Binding-site contacts:
Ligand atom N6 contacts residue PRO430 of chain 1.IA at 4.1 Å.
Ligand atom N6 contacts residue ASN408 of chain 1.IA at 3.9 Å.
Ligand atom N7 contacts residue ASN426 of chain 1.JA at 3.5 Å (h-bond).
Ligand atom O2P contacts residue ASP425 of chain 1.JA at 3.2 Å (salt-bridge).
Ligand atom N3 contacts residue PRO430 of chain 1.IA at 4.1 Å.
Ligand atom N1 contacts residue PRO430 of chain 1.IA at 3.5 Å (h-bond).
Ligand atom C2 contacts residue GLY438 of chain 1.IA at 3.9 Å.
Ligand atom C2 contacts residue PRO430 of chain 1.IA at 3.8 Å (hydrophobic).
Ligand atom C6 contacts residue PRO430 of chain 1.IA at 3.7 Å (hydrophobic).
Ligand atom N7 contacts residue ASN408 of chain 1.IA at 3.5 Å (h-bond).
Ligand atom C2' contacts residue PRO430 of chain 1.IA at 3.5 Å (hydrophobic).
Ligand atom N1 contacts residue GLY438 of chain 1.IA at 3.7 Å.
Ligand atom N9 contacts residue PRO217 of chain 1.IA at 4.2 Å.
Ligand atom N3 contacts residue PRO217 of chain 1.IA at 3.9 Å.
Ligand atom C8 contacts residue ASP425 of chain 1.JA at 4.1 Å.
Ligand atom C2 contacts residue PRO217 of chain 1.IA at 3.8 Å (hydrophobic).
Ligand atom O2P contacts residue HIS427 of chain 1.JA at 3.1 Å.
Ligand atom O4' contacts residue ASN426 of chain 1.JA at 4.0 Å.
Ligand atom N6 contacts residue GLY436 of chain 1.IA at 3.8 Å.
Ligand atom N9 contacts residue ASN426 of chain 1.JA at 4.1 Å.
Ligand atom O5' contacts residue HIS429 of chain 1.IA at 4.2 Å.
Ligand atom C3' contacts residue HIS429 of chain 1.IA at 3.7 Å.
Ligand atom C5' contacts residue HIS429 of chain 1.IA at 3.1 Å.
Ligand atom C5 contacts residue PRO217 of chain 1.IA at 3.8 Å (hydrophobic).
Ligand atom C4' contacts residue HIS429 of chain 1.IA at 3.9 Å.
Ligand atom C6 contacts residue SER431 of chain 1.IA at 3.8 Å.
Ligand atom O4' contacts residue HIS429 of chain 1.IA at 4.0 Å.
Ligand atom N7 contacts residue SER431 of chain 1.IA at 3.8 Å.
Ligand atom O2P contacts residue ASN426 of chain 1.JA at 3.3 Å.
Ligand atom N6 contacts residue PRO432 of chain 1.IA at 4.0 Å.
Ligand atom C6 contacts residue PRO217 of chain 1.IA at 4.0 Å (hydrophobic).
Ligand atom N6 contacts residue SER431 of chain 1.IA at 3.3 Å.
Ligand atom C4 contacts residue PRO217 of chain 1.IA at 3.8 Å (hydrophobic).
Ligand atom C5 contacts residue SER431 of chain 1.IA at 4.0 Å.
Ligand atom C5' contacts residue HIS427 of chain 1.JA at 4.0 Å.
Ligand atom P contacts residue ASP425 of chain 1.JA at 3.7 Å.
Ligand atom N1 contacts residue PRO217 of chain 1.IA at 4.1 Å.
Ligand atom C8 contacts residue ASN426 of chain 1.JA at 3.0 Å.
Ligand atom C2' contacts residue HIS429 of chain 1.IA at 3.7 Å.
Ligand atom N6 contacts residue GLY438 of chain 1.IA at 4.2 Å.

Sequence of chain 1.JA:
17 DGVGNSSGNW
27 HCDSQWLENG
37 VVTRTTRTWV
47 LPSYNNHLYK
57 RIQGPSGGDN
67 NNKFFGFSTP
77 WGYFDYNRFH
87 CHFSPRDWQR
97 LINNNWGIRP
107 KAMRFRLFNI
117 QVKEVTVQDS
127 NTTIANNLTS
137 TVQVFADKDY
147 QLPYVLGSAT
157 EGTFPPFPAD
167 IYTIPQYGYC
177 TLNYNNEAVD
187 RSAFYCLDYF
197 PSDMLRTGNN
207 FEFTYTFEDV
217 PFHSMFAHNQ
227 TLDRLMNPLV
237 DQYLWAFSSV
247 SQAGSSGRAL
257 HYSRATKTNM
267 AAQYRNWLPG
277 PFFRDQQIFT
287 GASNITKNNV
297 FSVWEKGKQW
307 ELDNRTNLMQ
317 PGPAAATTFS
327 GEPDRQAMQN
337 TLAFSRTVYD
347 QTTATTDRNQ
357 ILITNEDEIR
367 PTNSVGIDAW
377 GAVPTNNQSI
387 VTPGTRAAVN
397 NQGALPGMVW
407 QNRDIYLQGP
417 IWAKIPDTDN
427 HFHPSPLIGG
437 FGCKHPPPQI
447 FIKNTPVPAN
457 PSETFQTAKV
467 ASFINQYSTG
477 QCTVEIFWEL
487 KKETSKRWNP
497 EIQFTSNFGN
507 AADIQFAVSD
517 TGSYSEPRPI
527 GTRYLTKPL

A small-molecule ligand and the protein it binds are described below.
Small molecule (SMILES): Nc1ncnc2c1ncn2[C@H]1C[C@H](O)[C@@H](COP(=O)(O)O)O1

Sequence of chain 1.IA:
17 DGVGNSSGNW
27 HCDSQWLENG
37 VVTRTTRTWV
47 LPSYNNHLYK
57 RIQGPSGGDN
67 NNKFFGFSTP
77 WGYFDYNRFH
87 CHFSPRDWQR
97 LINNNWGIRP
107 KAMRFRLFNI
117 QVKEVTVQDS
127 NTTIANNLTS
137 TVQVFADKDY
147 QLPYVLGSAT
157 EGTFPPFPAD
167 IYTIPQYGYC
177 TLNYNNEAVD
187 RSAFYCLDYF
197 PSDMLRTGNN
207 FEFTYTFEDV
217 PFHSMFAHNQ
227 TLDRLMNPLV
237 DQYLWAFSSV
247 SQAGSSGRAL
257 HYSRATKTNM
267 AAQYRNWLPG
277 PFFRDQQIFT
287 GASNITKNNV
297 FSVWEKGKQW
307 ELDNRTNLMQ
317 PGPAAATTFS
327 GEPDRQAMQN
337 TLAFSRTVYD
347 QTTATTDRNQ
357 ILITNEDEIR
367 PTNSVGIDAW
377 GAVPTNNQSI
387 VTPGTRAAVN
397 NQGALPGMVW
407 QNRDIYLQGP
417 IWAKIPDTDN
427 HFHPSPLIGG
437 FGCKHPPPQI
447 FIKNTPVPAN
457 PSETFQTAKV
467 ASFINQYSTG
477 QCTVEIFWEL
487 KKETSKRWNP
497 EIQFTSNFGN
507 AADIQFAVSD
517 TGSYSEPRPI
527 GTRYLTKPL